Binding-site contacts:
Ligand atom C2 contacts residue THR469 of chain 1.V at 1.4 Å.
Ligand atom O6 contacts residue THR469 of chain 1.V at 2.7 Å (h-bond).
Ligand atom O8 contacts residue THR469 of chain 1.V at 4.4 Å.
Ligand atom N5 contacts residue THR469 of chain 1.V at 4.3 Å.
Ligand atom O1A contacts residue THR469 of chain 1.V at 3.4 Å.
Ligand atom C5 contacts residue THR469 of chain 1.V at 3.8 Å.
Ligand atom O6 contacts residue ALA470 of chain 1.V at 3.6 Å (h-bond).
Ligand atom C1 contacts residue THR469 of chain 1.V at 2.5 Å.
Ligand atom C6 contacts residue THR469 of chain 1.V at 3.8 Å.
Ligand atom O4 contacts residue LYS467 of chain 1.V at 2.9 Å (salt-bridge).
Ligand atom C4 contacts residue THR469 of chain 1.V at 2.9 Å.
Ligand atom O1B contacts residue THR469 of chain 1.V at 3.1 Å (h-bond).
Ligand atom C2 contacts residue ALA470 of chain 1.V at 3.6 Å (hydrophobic).
Ligand atom C3 contacts residue LYS467 of chain 1.V at 4.4 Å.
Ligand atom C4 contacts residue LYS467 of chain 1.V at 4.1 Å.
Ligand atom C3 contacts residue THR469 of chain 1.V at 1.7 Å.
Ligand atom C5 contacts residue ASN444 of chain 1.V at 4.4 Å.
Ligand atom O4 contacts residue THR469 of chain 1.V at 3.9 Å.
Ligand atom C4 contacts residue ASN444 of chain 1.V at 4.0 Å.
Ligand atom C3 contacts residue ALA470 of chain 1.V at 4.2 Å (hydrophobic).

A protein and the small-molecule ligand that binds it are described below.
Small molecule (SMILES): C[C@H](O)[C@H](N)[C@@H]1O[C@](O)(C(=O)O)C[C@H](O)[C@@H]1N

Sequence of chain 1.V:
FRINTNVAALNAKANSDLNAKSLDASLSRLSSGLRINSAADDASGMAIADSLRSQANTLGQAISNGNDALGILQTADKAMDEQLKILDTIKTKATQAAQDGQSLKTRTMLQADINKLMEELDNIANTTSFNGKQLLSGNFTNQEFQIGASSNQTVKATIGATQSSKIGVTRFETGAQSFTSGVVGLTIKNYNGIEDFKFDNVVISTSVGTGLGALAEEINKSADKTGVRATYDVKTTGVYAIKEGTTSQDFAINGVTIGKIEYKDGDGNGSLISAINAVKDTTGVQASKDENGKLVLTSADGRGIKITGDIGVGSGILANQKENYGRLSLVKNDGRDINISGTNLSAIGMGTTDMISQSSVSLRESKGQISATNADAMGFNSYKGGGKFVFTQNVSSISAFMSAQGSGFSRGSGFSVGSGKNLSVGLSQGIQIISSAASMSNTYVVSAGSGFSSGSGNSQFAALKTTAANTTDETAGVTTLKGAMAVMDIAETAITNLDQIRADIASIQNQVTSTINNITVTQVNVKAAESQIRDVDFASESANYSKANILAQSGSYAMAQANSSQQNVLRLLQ